Binding-site contacts:
Ligand atom C7 contacts residue GLY149 of chain 1.A at 3.1 Å.
Ligand atom C10 contacts residue GLY149 of chain 1.A at 3.4 Å.
Ligand atom C11 contacts residue GLY149 of chain 1.A at 3.6 Å.
Ligand atom N5 contacts residue ARG162 of chain 1.C at 2.7 Å (salt-bridge).
Ligand atom C9 contacts residue PRO151 of chain 1.A at 4.0 Å (hydrophobic).
Ligand atom C10 contacts residue GLY163 of chain 1.C at 4.0 Å.
Ligand atom C11 contacts residue ARG162 of chain 1.C at 3.9 Å.
Ligand atom C5 contacts residue ARG162 of chain 1.C at 3.4 Å.
Ligand atom O7 contacts residue GLY149 of chain 1.A at 2.7 Å (h-bond).
Ligand atom C4 contacts residue ARG162 of chain 1.C at 3.6 Å.
Ligand atom C6 contacts residue ARG162 of chain 1.C at 3.5 Å.
Ligand atom N5 contacts residue GLY163 of chain 1.C at 3.7 Å.
Ligand atom O10 contacts residue GLY149 of chain 1.A at 3.6 Å (h-bond).
Ligand atom O4 contacts residue ASN164 of chain 1.C at 3.7 Å.
Ligand atom C9 contacts residue GLY149 of chain 1.A at 3.5 Å.
Ligand atom O1B contacts residue ASN164 of chain 1.C at 2.9 Å (h-bond).
Ligand atom C5 contacts residue GLY163 of chain 1.C at 4.4 Å.
Ligand atom C10 contacts residue ARG162 of chain 1.C at 3.8 Å.
Ligand atom C11 contacts residue GLU150 of chain 1.A at 4.2 Å.
Ligand atom C6 contacts residue GLY149 of chain 1.A at 4.3 Å.
Ligand atom C11 contacts residue SER148 of chain 1.A at 3.8 Å.
Ligand atom N5 contacts residue GLY149 of chain 1.A at 3.9 Å.
Ligand atom C2 contacts residue ASN164 of chain 1.C at 4.4 Å.
Ligand atom C1 contacts residue ARG162 of chain 1.C at 3.5 Å.
Ligand atom C11 contacts residue TYR156 of chain 1.A at 3.6 Å (hydrophobic).
Ligand atom C11 contacts residue ASN154 of chain 1.A at 3.6 Å.
Ligand atom O1B contacts residue ARG162 of chain 1.C at 3.3 Å (salt-bridge).
Ligand atom O10 contacts residue SER148 of chain 1.A at 4.1 Å.
Ligand atom C8 contacts residue GLY149 of chain 1.A at 3.9 Å.
Ligand atom C4 contacts residue ASN164 of chain 1.C at 4.0 Å.
Ligand atom O4 contacts residue GLY163 of chain 1.C at 3.2 Å (h-bond).
Ligand atom C11 contacts residue PRO151 of chain 1.A at 4.2 Å (hydrophobic).
Ligand atom C7 contacts residue ARG162 of chain 1.C at 4.1 Å.
Ligand atom O4 contacts residue ARG162 of chain 1.C at 4.3 Å.
Ligand atom O8 contacts residue ARG162 of chain 1.C at 4.2 Å.
Ligand atom C3 contacts residue ASN164 of chain 1.C at 3.8 Å.
Ligand atom C1 contacts residue ASN164 of chain 1.C at 4.0 Å.
Ligand atom O1A contacts residue ARG162 of chain 1.C at 2.9 Å (salt-bridge).
Ligand atom C11 contacts residue GLY163 of chain 1.C at 4.0 Å.
Ligand atom C4 contacts residue GLY163 of chain 1.C at 3.8 Å.

Sequence of chain 1.A:
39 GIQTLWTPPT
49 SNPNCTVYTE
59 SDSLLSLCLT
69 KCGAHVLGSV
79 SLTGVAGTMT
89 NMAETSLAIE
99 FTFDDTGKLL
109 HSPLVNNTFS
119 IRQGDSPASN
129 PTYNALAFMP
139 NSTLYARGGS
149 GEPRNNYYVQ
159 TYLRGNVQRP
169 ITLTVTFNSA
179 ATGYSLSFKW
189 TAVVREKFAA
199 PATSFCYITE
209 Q

Sequence of chain 1.C:
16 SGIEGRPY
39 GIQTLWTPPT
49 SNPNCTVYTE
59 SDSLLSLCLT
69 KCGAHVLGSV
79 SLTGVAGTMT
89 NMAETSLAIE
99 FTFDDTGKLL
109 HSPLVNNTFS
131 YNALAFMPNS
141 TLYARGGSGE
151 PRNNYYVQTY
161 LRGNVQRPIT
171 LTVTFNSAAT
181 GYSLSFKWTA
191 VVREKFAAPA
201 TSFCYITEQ

The protein below binds the small molecule below.
Small molecule (SMILES): CO[C@]1(C(=O)O)C[C@H](O)[C@@H](NC(C)=O)[C@H]([C@H](O)[C@H](O)CO)O1